Sequence of chain 1.A:
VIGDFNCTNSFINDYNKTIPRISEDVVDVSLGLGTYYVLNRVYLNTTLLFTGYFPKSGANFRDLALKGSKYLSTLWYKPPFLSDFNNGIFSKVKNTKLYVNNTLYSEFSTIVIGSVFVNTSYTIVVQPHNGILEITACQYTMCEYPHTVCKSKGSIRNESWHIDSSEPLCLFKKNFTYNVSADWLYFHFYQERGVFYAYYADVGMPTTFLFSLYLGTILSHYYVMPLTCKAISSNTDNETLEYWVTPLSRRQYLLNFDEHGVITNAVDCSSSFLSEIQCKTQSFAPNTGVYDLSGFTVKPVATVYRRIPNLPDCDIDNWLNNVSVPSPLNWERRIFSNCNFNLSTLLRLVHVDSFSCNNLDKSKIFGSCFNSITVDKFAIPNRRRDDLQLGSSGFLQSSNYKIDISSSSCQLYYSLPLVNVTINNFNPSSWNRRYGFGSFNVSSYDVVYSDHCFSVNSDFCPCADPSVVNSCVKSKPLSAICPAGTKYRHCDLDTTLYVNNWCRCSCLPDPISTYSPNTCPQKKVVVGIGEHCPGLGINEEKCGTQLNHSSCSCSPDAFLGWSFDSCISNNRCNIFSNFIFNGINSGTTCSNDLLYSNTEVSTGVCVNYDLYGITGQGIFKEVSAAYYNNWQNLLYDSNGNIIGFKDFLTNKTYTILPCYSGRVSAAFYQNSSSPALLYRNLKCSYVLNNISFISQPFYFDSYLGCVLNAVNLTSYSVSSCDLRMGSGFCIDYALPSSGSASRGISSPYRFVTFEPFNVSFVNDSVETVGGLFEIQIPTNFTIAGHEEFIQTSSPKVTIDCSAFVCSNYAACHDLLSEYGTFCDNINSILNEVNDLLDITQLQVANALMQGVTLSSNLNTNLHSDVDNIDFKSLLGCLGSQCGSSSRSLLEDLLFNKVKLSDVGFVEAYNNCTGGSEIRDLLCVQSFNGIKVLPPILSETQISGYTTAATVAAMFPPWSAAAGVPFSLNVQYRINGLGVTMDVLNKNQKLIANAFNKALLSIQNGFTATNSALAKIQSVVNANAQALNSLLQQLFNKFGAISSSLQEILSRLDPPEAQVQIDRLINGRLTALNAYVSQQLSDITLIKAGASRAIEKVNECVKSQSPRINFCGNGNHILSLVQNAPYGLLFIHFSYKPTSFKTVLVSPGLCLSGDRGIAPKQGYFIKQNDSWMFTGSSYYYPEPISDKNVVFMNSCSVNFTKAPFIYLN

The small molecule below binds the protein below.
Small molecule (SMILES): CC(=O)N[C@@H]1[C@@H](O)[C@H](O)[C@@H](CO)O[C@H]1O

Binding-site contacts:
Ligand atom N2 contacts residue ASN19 of chain 1.A at 2.9 Å (h-bond).
Ligand atom O6 contacts residue ASN22 of chain 1.A at 3.5 Å (h-bond).
Ligand atom O6 contacts residue MAN6 of chain 1.D at 4.0 Å.
Ligand atom C5 contacts residue ASN22 of chain 1.A at 3.5 Å.
Ligand atom C5 contacts residue ASN19 of chain 1.A at 3.7 Å.
Ligand atom O4 contacts residue ASN22 of chain 1.A at 3.8 Å.
Ligand atom C5 contacts residue MAN6 of chain 1.D at 4.5 Å.
Ligand atom C2 contacts residue ASN19 of chain 1.A at 2.5 Å.
Ligand atom O5 contacts residue ASN19 of chain 1.A at 2.4 Å (h-bond).
Ligand atom C6 contacts residue MAN6 of chain 1.D at 3.4 Å.
Ligand atom C6 contacts residue ASN22 of chain 1.A at 4.0 Å.
Ligand atom C3 contacts residue ASN19 of chain 1.A at 3.8 Å.
Ligand atom C4 contacts residue ASN22 of chain 1.A at 4.2 Å.
Ligand atom O7 contacts residue ASN19 of chain 1.A at 3.8 Å.
Ligand atom C3 contacts residue ASN22 of chain 1.A at 4.3 Å.
Ligand atom C4 contacts residue ASN19 of chain 1.A at 4.2 Å.
Ligand atom C1 contacts residue ASN19 of chain 1.A at 1.4 Å.
Ligand atom C7 contacts residue ASN19 of chain 1.A at 3.6 Å.
Ligand atom O5 contacts residue MAN6 of chain 1.D at 4.3 Å.